This small molecule binds to this protein.
Small molecule (SMILES): Cn1c(=O)c2c(ncn2CC(=O)Nc2nc(-c3ccc(N=[N+]=N)cc3)cs2)n(C)c1=O

Binding-site contacts:
Ligand atom C1 contacts residue ASN855 of chain 1.B at 3.9 Å.
Ligand atom C8 contacts residue TRP711 of chain 1.B at 3.8 Å (hydrophobic).
Ligand atom N1 contacts residue TRP711 of chain 1.B at 3.9 Å.
Ligand atom C17 contacts residue PHE853 of chain 1.B at 3.4 Å (hydrophobic).
Ligand atom C16 contacts residue MET720 of chain 1.B at 4.0 Å (hydrophobic).
Ligand atom C5 contacts residue ARG852 of chain 1.B at 4.0 Å.
Ligand atom C6 contacts residue TRP711 of chain 1.B at 3.7 Å (hydrophobic).
Ligand atom N2 contacts residue TRP711 of chain 1.B at 3.7 Å.
Ligand atom N5 contacts residue ASN855 of chain 1.B at 3.6 Å.
Ligand atom O2 contacts residue TRP711 of chain 1.B at 3.9 Å.
Ligand atom C9 contacts residue PHE853 of chain 1.B at 3.7 Å (hydrophobic).
Ligand atom S contacts residue PHE716 of chain 1.B at 3.5 Å.
Ligand atom S contacts residue PHE853 of chain 1.B at 3.9 Å.
Ligand atom N contacts residue GLU854 of chain 1.B at 3.7 Å.
Ligand atom O1 contacts residue TRP711 of chain 1.B at 3.6 Å.
Ligand atom C3 contacts residue TRP711 of chain 1.B at 3.8 Å (hydrophobic).
Ligand atom C7 contacts residue GLU854 of chain 1.B at 3.6 Å.
Ligand atom C8 contacts residue GLU854 of chain 1.B at 3.5 Å.
Ligand atom O contacts residue TRP711 of chain 1.B at 3.1 Å (h-bond).
Ligand atom C4 contacts residue GLN979 of chain 1.B at 3.8 Å.
Ligand atom N6 contacts residue LEU850 of chain 1.B at 3.5 Å.
Ligand atom N4 contacts residue ASN855 of chain 1.B at 3.1 Å (h-bond).
Ligand atom C14 contacts residue LEU850 of chain 1.B at 3.8 Å (hydrophobic).
Ligand atom C11 contacts residue PHE853 of chain 1.B at 4.0 Å (hydrophobic).
Ligand atom C16 contacts residue PHE853 of chain 1.B at 3.9 Å (hydrophobic).
Ligand atom N5 contacts residue PHE853 of chain 1.B at 3.5 Å.
Ligand atom C10 contacts residue PHE853 of chain 1.B at 3.4 Å (hydrophobic).
Ligand atom C9 contacts residue ASN855 of chain 1.B at 3.9 Å.
Ligand atom O1 contacts residue GLN979 of chain 1.B at 3.5 Å.
Ligand atom C1 contacts residue GLU854 of chain 1.B at 3.7 Å.
Ligand atom O2 contacts residue PHE853 of chain 1.B at 3.7 Å.
Ligand atom C5 contacts residue TRP711 of chain 1.B at 3.7 Å (hydrophobic).
Ligand atom C4 contacts residue TRP711 of chain 1.B at 3.7 Å (hydrophobic).
Ligand atom C17 contacts residue MET720 of chain 1.B at 3.6 Å (hydrophobic).
Ligand atom N3 contacts residue TRP711 of chain 1.B at 3.8 Å.
Ligand atom C7 contacts residue TRP711 of chain 1.B at 3.8 Å (hydrophobic).
Ligand atom O2 contacts residue GLU854 of chain 1.B at 3.2 Å (salt-bridge).
Ligand atom C6 contacts residue GLN979 of chain 1.B at 3.8 Å.
Ligand atom O1 contacts residue HIS983 of chain 1.B at 3.3 Å.
Ligand atom C6 contacts residue LEU707 of chain 1.B at 3.9 Å (hydrophobic).

Sequence of chain 1.B:
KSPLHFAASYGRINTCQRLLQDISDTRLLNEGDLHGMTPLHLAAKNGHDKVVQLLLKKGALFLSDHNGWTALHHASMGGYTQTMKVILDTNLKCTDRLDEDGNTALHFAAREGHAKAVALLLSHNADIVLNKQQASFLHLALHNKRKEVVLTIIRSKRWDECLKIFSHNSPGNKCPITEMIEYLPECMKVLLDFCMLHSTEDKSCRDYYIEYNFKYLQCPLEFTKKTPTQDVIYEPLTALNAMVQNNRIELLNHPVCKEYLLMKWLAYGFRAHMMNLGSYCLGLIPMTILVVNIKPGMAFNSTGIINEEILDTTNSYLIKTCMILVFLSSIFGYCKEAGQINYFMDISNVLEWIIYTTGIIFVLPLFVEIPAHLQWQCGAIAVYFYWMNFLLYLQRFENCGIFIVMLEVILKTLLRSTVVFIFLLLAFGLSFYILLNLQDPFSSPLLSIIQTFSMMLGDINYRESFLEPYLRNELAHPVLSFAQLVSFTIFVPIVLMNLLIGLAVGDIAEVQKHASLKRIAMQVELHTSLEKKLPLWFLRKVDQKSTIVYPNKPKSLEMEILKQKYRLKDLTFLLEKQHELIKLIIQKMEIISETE